Sequence of chain 2.C:
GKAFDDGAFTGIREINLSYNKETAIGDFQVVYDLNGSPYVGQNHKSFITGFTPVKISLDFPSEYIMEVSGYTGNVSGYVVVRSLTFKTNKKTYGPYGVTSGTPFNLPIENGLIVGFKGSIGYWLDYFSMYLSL

Binding-site contacts:
Ligand atom C5 contacts residue ASP125 of chain 3.A at 3.7 Å.
Ligand atom O6 contacts residue GLY121 of chain 3.A at 3.8 Å.
Ligand atom O6 contacts residue ASP125 of chain 3.A at 2.7 Å (salt-bridge).
Ligand atom O7 contacts residue GLY1 of chain 3.A at 3.4 Å (h-bond).
Ligand atom O3 contacts residue THR99 of chain 2.C at 2.8 Å (h-bond).
Ligand atom C6 contacts residue TRP123 of chain 3.A at 4.0 Å (hydrophobic).
Ligand atom C6 contacts residue TYR122 of chain 3.A at 3.8 Å (hydrophobic).
Ligand atom C4 contacts residue TYR78 of chain 3.A at 4.1 Å (hydrophobic).
Ligand atom O5 contacts residue GLY121 of chain 3.A at 3.8 Å.
Ligand atom C4 contacts residue ASP125 of chain 3.A at 3.2 Å.
Ligand atom C6 contacts residue VAL80 of chain 3.A at 4.1 Å (hydrophobic).
Ligand atom O6 contacts residue VAL80 of chain 3.A at 3.8 Å.
Ligand atom C7 contacts residue GLY1 of chain 3.A at 4.0 Å.
Ligand atom O6 contacts residue TYR122 of chain 3.A at 3.3 Å (h-bond).
Ligand atom C8 contacts residue THR99 of chain 2.C at 3.7 Å.
Ligand atom C1 contacts residue TYR122 of chain 3.A at 4.0 Å (hydrophobic).
Ligand atom CM contacts residue TYR122 of chain 3.A at 3.6 Å (hydrophobic).
Ligand atom C5 contacts residue TYR78 of chain 3.A at 3.8 Å (hydrophobic).
Ligand atom C3 contacts residue TYR78 of chain 3.A at 4.1 Å (hydrophobic).
Ligand atom O4 contacts residue GLY121 of chain 3.A at 3.4 Å.
Ligand atom C4 contacts residue GLY1 of chain 3.A at 3.5 Å.
Ligand atom C8 contacts residue VAL98 of chain 2.C at 3.6 Å (hydrophobic).
Ligand atom C7 contacts residue THR99 of chain 2.C at 3.6 Å.
Ligand atom C2 contacts residue THR99 of chain 2.C at 4.1 Å.
Ligand atom O7 contacts residue PHE47 of chain 3.A at 3.3 Å.
Ligand atom C6 contacts residue TYR78 of chain 3.A at 4.1 Å (hydrophobic).
Ligand atom O1 contacts residue TYR78 of chain 3.A at 3.5 Å (h-bond).
Ligand atom C2 contacts residue GLY1 of chain 3.A at 3.6 Å.
Ligand atom C7 contacts residue PHE47 of chain 3.A at 4.1 Å (hydrophobic).
Ligand atom C3 contacts residue THR99 of chain 2.C at 3.8 Å.
Ligand atom O5 contacts residue TYR122 of chain 3.A at 3.3 Å (h-bond).
Ligand atom O3 contacts residue GLY1 of chain 3.A at 2.5 Å (h-bond).
Ligand atom N2 contacts residue THR99 of chain 2.C at 3.2 Å (h-bond).
Ligand atom O4 contacts residue ASP125 of chain 3.A at 2.6 Å (salt-bridge).
Ligand atom CM contacts residue TYR78 of chain 3.A at 3.4 Å (hydrophobic).
Ligand atom C6 contacts residue ASP125 of chain 3.A at 3.0 Å.
Ligand atom O4 contacts residue GLY1 of chain 3.A at 2.6 Å (h-bond).
Ligand atom O1 contacts residue TYR122 of chain 3.A at 4.1 Å.
Ligand atom O6 contacts residue TRP123 of chain 3.A at 2.9 Å (h-bond).
Ligand atom C3 contacts residue GLY1 of chain 3.A at 3.3 Å.

Sequence of chain 3.A:
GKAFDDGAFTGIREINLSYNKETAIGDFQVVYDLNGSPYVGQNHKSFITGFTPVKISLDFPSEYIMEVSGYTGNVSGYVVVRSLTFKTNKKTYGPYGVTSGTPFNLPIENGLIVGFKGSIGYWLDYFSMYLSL

The small molecule below binds the protein below.
Small molecule (SMILES): CO[C@H]1O[C@H](CO)[C@H](O)[C@H](O)[C@H]1NC(C)=O